Binding-site contacts:
Ligand atom C4 contacts residue ASN32 of chain 1.E at 4.3 Å.
Ligand atom O7 contacts residue ASN32 of chain 1.E at 3.8 Å.
Ligand atom C6 contacts residue THR34 of chain 1.E at 4.0 Å.
Ligand atom N2 contacts residue ASN32 of chain 1.E at 3.0 Å (h-bond).
Ligand atom C7 contacts residue ASN32 of chain 1.E at 3.6 Å.
Ligand atom O5 contacts residue THR313 of chain 1.E at 3.4 Å (h-bond).
Ligand atom O6 contacts residue THR313 of chain 1.E at 3.7 Å.
Ligand atom C1 contacts residue ASN32 of chain 1.E at 1.5 Å.
Ligand atom C5 contacts residue ASN32 of chain 1.E at 3.7 Å.
Ligand atom O6 contacts residue THR34 of chain 1.E at 4.5 Å.
Ligand atom O6 contacts residue LEU52 of chain 1.F at 3.8 Å.
Ligand atom O5 contacts residue ASN32 of chain 1.E at 2.4 Å (h-bond).
Ligand atom C1 contacts residue THR313 of chain 1.E at 3.9 Å.
Ligand atom C3 contacts residue ASN32 of chain 1.E at 3.9 Å.
Ligand atom C8 contacts residue THR34 of chain 1.E at 4.0 Å.
Ligand atom C2 contacts residue ASN32 of chain 1.E at 2.6 Å.

The small molecule below binds the protein below.
Small molecule (SMILES): CC(=O)N[C@H]1[C@H](O[C@H]2[C@H](O)[C@@H](NC(C)=O)CO[C@@H]2CO)O[C@H](CO)[C@@H](O[C@@H]2O[C@H](CO)[C@@H](O)[C@H](O)[C@@H]2O)[C@@H]1O

Sequence of chain 1.E:
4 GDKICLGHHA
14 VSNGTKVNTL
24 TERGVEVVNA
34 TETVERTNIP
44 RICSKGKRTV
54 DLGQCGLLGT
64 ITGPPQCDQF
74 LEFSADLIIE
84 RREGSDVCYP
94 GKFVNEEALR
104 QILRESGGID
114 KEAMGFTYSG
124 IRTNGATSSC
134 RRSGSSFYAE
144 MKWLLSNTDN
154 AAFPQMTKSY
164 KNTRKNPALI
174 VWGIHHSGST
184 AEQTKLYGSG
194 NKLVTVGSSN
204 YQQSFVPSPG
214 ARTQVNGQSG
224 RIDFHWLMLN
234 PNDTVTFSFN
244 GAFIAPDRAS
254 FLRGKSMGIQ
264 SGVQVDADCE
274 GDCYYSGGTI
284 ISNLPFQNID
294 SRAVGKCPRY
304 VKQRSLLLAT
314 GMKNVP

Sequence of chain 1.F:
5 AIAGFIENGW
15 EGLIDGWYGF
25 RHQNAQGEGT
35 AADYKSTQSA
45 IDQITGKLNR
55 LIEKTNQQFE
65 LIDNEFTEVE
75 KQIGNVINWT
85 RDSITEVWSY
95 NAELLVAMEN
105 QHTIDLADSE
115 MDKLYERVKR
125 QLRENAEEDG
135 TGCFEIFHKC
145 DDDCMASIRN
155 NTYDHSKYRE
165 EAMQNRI